Sequence of chain 1.B:
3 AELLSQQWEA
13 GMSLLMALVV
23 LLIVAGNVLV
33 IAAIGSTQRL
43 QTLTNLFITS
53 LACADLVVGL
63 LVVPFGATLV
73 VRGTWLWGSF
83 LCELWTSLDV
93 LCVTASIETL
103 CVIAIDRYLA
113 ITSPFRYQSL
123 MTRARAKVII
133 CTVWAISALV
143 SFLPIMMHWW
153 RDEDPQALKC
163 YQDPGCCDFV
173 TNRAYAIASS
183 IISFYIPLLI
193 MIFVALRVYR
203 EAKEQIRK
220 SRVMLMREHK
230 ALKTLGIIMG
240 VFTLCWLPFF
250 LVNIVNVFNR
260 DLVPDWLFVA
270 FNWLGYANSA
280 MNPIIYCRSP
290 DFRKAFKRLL

Binding-site contacts:
Ligand atom C4 contacts residue ASP91 of chain 1.B at 3.6 Å.
Ligand atom C6 contacts residue VAL92 of chain 1.B at 3.6 Å (hydrophobic).
Ligand atom C5 contacts residue TRP245 of chain 1.B at 3.8 Å (hydrophobic).
Ligand atom C9 contacts residue SER181 of chain 1.B at 3.3 Å.
Ligand atom N contacts residue ASN271 of chain 1.B at 2.8 Å (h-bond).
Ligand atom N1 contacts residue PHE248 of chain 1.B at 3.8 Å.
Ligand atom C1 contacts residue PHE171 of chain 1.B at 3.8 Å (hydrophobic).
Ligand atom CA contacts residue ASP91 of chain 1.B at 3.4 Å.
Ligand atom C11 contacts residue VAL92 of chain 1.B at 3.6 Å (hydrophobic).
Ligand atom C4 contacts residue PHE248 of chain 1.B at 3.4 Å (hydrophobic).
Ligand atom C3 contacts residue ASN271 of chain 1.B at 3.5 Å.
Ligand atom C5 contacts residue PHE248 of chain 1.B at 3.4 Å (hydrophobic).
Ligand atom O1 contacts residue TRP245 of chain 1.B at 3.5 Å.
Ligand atom CE2 contacts residue CYS169 of chain 1.B at 3.7 Å (hydrophobic).
Ligand atom CA contacts residue ASN271 of chain 1.B at 3.4 Å.
Ligand atom CD1 contacts residue CYS169 of chain 1.B at 3.7 Å (hydrophobic).
Ligand atom C8 contacts residue SER181 of chain 1.B at 3.6 Å.
Ligand atom C1 contacts residue ASN271 of chain 1.B at 3.5 Å.
Ligand atom C10 contacts residue VAL92 of chain 1.B at 3.5 Å (hydrophobic).
Ligand atom O1 contacts residue ASN271 of chain 1.B at 3.3 Å (h-bond).
Ligand atom CB contacts residue TYR275 of chain 1.B at 3.7 Å (hydrophobic).
Ligand atom CB contacts residue ASP91 of chain 1.B at 3.6 Å.
Ligand atom CB contacts residue ASN271 of chain 1.B at 3.4 Å.
Ligand atom C2 contacts residue ASP91 of chain 1.B at 3.4 Å.
Ligand atom C3 contacts residue PHE248 of chain 1.B at 3.5 Å (hydrophobic).
Ligand atom C3 contacts residue ASP91 of chain 1.B at 3.4 Å.
Ligand atom O2 contacts residue VAL92 of chain 1.B at 3.8 Å.
Ligand atom C2 contacts residue THR88 of chain 1.B at 3.7 Å.
Ligand atom C10 contacts residue SER185 of chain 1.B at 3.4 Å.
Ligand atom CZ2 contacts residue ASP170 of chain 1.B at 3.7 Å.
Ligand atom C11 contacts residue VAL95 of chain 1.B at 3.3 Å (hydrophobic).
Ligand atom N contacts residue ASP91 of chain 1.B at 2.7 Å (salt-bridge).
Ligand atom N1 contacts residue ASN252 of chain 1.B at 3.8 Å.
Ligand atom NE1 contacts residue CYS169 of chain 1.B at 2.8 Å (h-bond).
Ligand atom C9 contacts residue SER185 of chain 1.B at 3.6 Å.
Ligand atom CD1 contacts residue TRP87 of chain 1.B at 3.4 Å (hydrophobic).
Ligand atom CZ3 contacts residue VAL268 of chain 1.B at 3.7 Å (hydrophobic).
Ligand atom N1 contacts residue PHE171 of chain 1.B at 3.7 Å.
Ligand atom C4 contacts residue ASN271 of chain 1.B at 3.5 Å.
Ligand atom O1 contacts residue ASP91 of chain 1.B at 2.5 Å (salt-bridge).

A protein and the small-molecule ligand that binds it are described below.
Small molecule (SMILES): CC(C)(Cc1c[nH]c2ccccc12)NC[C@H](O)COc1ccccc1C#N